This small molecule binds to this protein.
Small molecule (SMILES): Cc1cc(-c2c[nH]c3ncc(-c4cncc(C(=O)N(C)C)c4)cc23)ccc1B(O)O

Binding-site contacts:
Ligand atom C14 contacts residue ALA69 of chain 1.B at 3.7 Å (hydrophobic).
Ligand atom C06 contacts residue GLY121 of chain 1.B at 3.8 Å.
Ligand atom C40 contacts residue GLY121 of chain 1.B at 3.8 Å.
Ligand atom N15 contacts residue GLU116 of chain 1.B at 2.9 Å (salt-bridge).
Ligand atom C32 contacts residue LYS71 of chain 1.B at 3.2 Å.
Ligand atom N08 contacts residue LEU48 of chain 1.B at 3.5 Å.
Ligand atom C20 contacts residue PHE182 of chain 1.B at 3.4 Å (hydrophobic).
Ligand atom C19 contacts residue LYS71 of chain 1.B at 3.6 Å.
Ligand atom N13 contacts residue PHE117 of chain 1.B at 3.8 Å.
Ligand atom O34 contacts residue PHE182 of chain 1.B at 3.7 Å.
Ligand atom C21 contacts residue PHE182 of chain 1.B at 3.3 Å (hydrophobic).
Ligand atom C36 contacts residue VAL56 of chain 1.B at 3.7 Å (hydrophobic).
Ligand atom C38 contacts residue LEU170 of chain 1.B at 3.7 Å (hydrophobic).
Ligand atom N15 contacts residue LEU170 of chain 1.B at 3.8 Å.
Ligand atom C40 contacts residue TYR53 of chain 1.B at 3.8 Å (hydrophobic).
Ligand atom C20 contacts residue LYS71 of chain 1.B at 2.5 Å.
Ligand atom C02 contacts residue ASN122 of chain 1.B at 3.7 Å.
Ligand atom C12 contacts residue MET118 of chain 1.B at 3.1 Å (hydrophobic).
Ligand atom C10 contacts residue GLY121 of chain 1.B at 3.8 Å.
Ligand atom O01 contacts residue ASN122 of chain 1.B at 2.6 Å (h-bond).
Ligand atom C17 contacts residue LEU170 of chain 1.B at 3.8 Å (hydrophobic).
Ligand atom O35 contacts residue VAL56 of chain 1.B at 3.6 Å.
Ligand atom C16 contacts residue ALA69 of chain 1.B at 3.5 Å (hydrophobic).
Ligand atom C36 contacts residue TYR53 of chain 1.B at 3.7 Å (hydrophobic).
Ligand atom O34 contacts residue LYS71 of chain 1.B at 3.3 Å (salt-bridge).
Ligand atom C21 contacts residue LYS71 of chain 1.B at 1.3 Å.
Ligand atom O35 contacts residue TYR53 of chain 1.B at 2.9 Å (h-bond).
Ligand atom C02 contacts residue TYR53 of chain 1.B at 3.6 Å (hydrophobic).
Ligand atom N13 contacts residue MET118 of chain 1.B at 3.0 Å (h-bond).
Ligand atom C19 contacts residue PHE182 of chain 1.B at 3.3 Å (hydrophobic).
Ligand atom C14 contacts residue LEU170 of chain 1.B at 3.7 Å (hydrophobic).
Ligand atom C12 contacts residue PHE117 of chain 1.B at 3.8 Å (hydrophobic).
Ligand atom C09 contacts residue LEU48 of chain 1.B at 3.6 Å (hydrophobic).
Ligand atom O01 contacts residue TYR53 of chain 1.B at 3.5 Å.
Ligand atom N15 contacts residue ALA69 of chain 1.B at 3.4 Å.
Ligand atom C16 contacts residue THR115 of chain 1.B at 3.5 Å.
Ligand atom O35 contacts residue LYS71 of chain 1.B at 3.7 Å.
Ligand atom B33 contacts residue LYS71 of chain 1.B at 3.0 Å.
Ligand atom C16 contacts residue LEU170 of chain 1.B at 3.8 Å (hydrophobic).
Ligand atom C32 contacts residue VAL56 of chain 1.B at 3.7 Å (hydrophobic).

Sequence of chain 1.B:
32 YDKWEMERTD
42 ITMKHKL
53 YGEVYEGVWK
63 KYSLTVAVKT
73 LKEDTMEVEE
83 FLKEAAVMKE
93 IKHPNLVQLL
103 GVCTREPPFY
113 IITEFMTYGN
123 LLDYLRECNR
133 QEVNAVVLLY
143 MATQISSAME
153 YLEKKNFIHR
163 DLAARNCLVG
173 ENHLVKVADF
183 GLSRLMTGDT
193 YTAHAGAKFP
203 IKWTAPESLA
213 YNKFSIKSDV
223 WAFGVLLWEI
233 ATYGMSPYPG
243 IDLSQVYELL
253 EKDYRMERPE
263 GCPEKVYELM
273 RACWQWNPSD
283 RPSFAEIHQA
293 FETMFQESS